This protein binds this small molecule.
Small molecule (SMILES): CNCc1nnc2ccccn12

Sequence of chain 1.A:
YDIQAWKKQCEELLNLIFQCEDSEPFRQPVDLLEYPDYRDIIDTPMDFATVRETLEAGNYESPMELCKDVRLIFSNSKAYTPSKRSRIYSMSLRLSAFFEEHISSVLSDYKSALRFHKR

Binding-site contacts:
Ligand atom C7 contacts residue ILE112 of chain 1.A at 3.7 Å (hydrophobic).
Ligand atom C7 contacts residue TYR104 of chain 1.A at 4.0 Å (hydrophobic).
Ligand atom C contacts residue ILE112 of chain 1.A at 3.8 Å (hydrophobic).
Ligand atom C3 contacts residue THR105 of chain 1.A at 4.4 Å.
Ligand atom C1 contacts residue TYR62 of chain 1.A at 4.1 Å (hydrophobic).
Ligand atom C3 contacts residue ILE112 of chain 1.A at 3.6 Å (hydrophobic).
Ligand atom C contacts residue PRO49 of chain 1.A at 3.5 Å (hydrophobic).
Ligand atom C contacts residue VAL54 of chain 1.A at 3.8 Å (hydrophobic).
Ligand atom N2 contacts residue SER101 of chain 1.A at 2.9 Å (h-bond).
Ligand atom N2 contacts residue ILE112 of chain 1.A at 3.8 Å.
Ligand atom C2 contacts residue TYR104 of chain 1.A at 3.7 Å (hydrophobic).
Ligand atom N1 contacts residue SER101 of chain 1.A at 3.6 Å (h-bond).
Ligand atom C contacts residue PHE50 of chain 1.A at 3.6 Å (hydrophobic).
Ligand atom N contacts residue VAL54 of chain 1.A at 3.8 Å.
Ligand atom N contacts residue TYR59 of chain 1.A at 4.4 Å.
Ligand atom N2 contacts residue TYR104 of chain 1.A at 4.2 Å.
Ligand atom C3 contacts residue SER101 of chain 1.A at 4.0 Å.
Ligand atom C6 contacts residue TYR59 of chain 1.A at 4.0 Å (hydrophobic).
Ligand atom C3 contacts residue TYR104 of chain 1.A at 4.0 Å (hydrophobic).
Ligand atom C4 contacts residue ILE112 of chain 1.A at 3.9 Å (hydrophobic).
Ligand atom C4 contacts residue THR105 of chain 1.A at 3.6 Å.
Ligand atom N contacts residue PRO49 of chain 1.A at 4.3 Å.
Ligand atom C5 contacts residue SER110 of chain 1.A at 3.7 Å.
Ligand atom N contacts residue ILE112 of chain 1.A at 4.0 Å.
Ligand atom C7 contacts residue TYR59 of chain 1.A at 3.7 Å (hydrophobic).
Ligand atom C2 contacts residue ILE112 of chain 1.A at 3.9 Å (hydrophobic).
Ligand atom C1 contacts residue TYR104 of chain 1.A at 4.2 Å (hydrophobic).
Ligand atom C4 contacts residue PRO106 of chain 1.A at 4.2 Å (hydrophobic).
Ligand atom N3 contacts residue TYR104 of chain 1.A at 3.6 Å.
Ligand atom N3 contacts residue ILE112 of chain 1.A at 3.6 Å.
Ligand atom C5 contacts residue ILE112 of chain 1.A at 4.0 Å (hydrophobic).
Ligand atom C5 contacts residue PRO106 of chain 1.A at 3.9 Å (hydrophobic).
Ligand atom C5 contacts residue THR105 of chain 1.A at 4.2 Å.
Ligand atom N1 contacts residue ILE112 of chain 1.A at 4.0 Å.
Ligand atom N1 contacts residue TYR104 of chain 1.A at 4.0 Å.
Ligand atom C4 contacts residue TYR113 of chain 1.A at 4.0 Å (hydrophobic).
Ligand atom C6 contacts residue ILE112 of chain 1.A at 3.8 Å (hydrophobic).
Ligand atom N2 contacts residue THR105 of chain 1.A at 4.3 Å.
Ligand atom C4 contacts residue SER110 of chain 1.A at 3.5 Å.
Ligand atom C1 contacts residue VAL54 of chain 1.A at 3.7 Å (hydrophobic).